Binding-site contacts:
Ligand atom C2 contacts residue PHE214 of chain 6.B at 3.6 Å (hydrophobic).
Ligand atom C17 contacts residue ALA24 of chain 10.E at 3.7 Å (hydrophobic).
Ligand atom CL2 contacts residue ALA24 of chain 10.E at 3.5 Å.
Ligand atom C16 contacts residue TYR136 of chain 6.B at 3.8 Å (hydrophobic).
Ligand atom C17 contacts residue TYR136 of chain 6.B at 3.7 Å (hydrophobic).
Ligand atom C12 contacts residue PHE111 of chain 6.B at 3.8 Å (hydrophobic).
Ligand atom C19 contacts residue LEU217 of chain 6.B at 3.8 Å (hydrophobic).
Ligand atom C21 contacts residue SER105 of chain 6.B at 3.8 Å.
Ligand atom C16 contacts residue ALA24 of chain 10.E at 3.8 Å (hydrophobic).
Ligand atom O3 contacts residue TYR89 of chain 6.B at 3.6 Å.
Ligand atom CL3 contacts residue LEU217 of chain 6.B at 3.8 Å.
Ligand atom C11 contacts residue ILE87 of chain 6.B at 3.8 Å (hydrophobic).
Ligand atom C13 contacts residue ILE87 of chain 6.B at 3.7 Å (hydrophobic).
Ligand atom O1 contacts residue ILE87 of chain 6.B at 3.7 Å.
Ligand atom CL2 contacts residue TYR136 of chain 6.B at 3.6 Å.
Ligand atom C12 contacts residue ILE87 of chain 6.B at 3.8 Å (hydrophobic).
Ligand atom CL3 contacts residue PHE111 of chain 6.B at 3.8 Å.
Ligand atom C6 contacts residue TYR89 of chain 6.B at 3.7 Å (hydrophobic).
Ligand atom CL2 contacts residue ILE25 of chain 10.E at 3.4 Å.
Ligand atom C20 contacts residue LEU217 of chain 6.B at 3.8 Å (hydrophobic).
Ligand atom O1 contacts residue PHE214 of chain 6.B at 3.8 Å.
Ligand atom C9 contacts residue VAL176 of chain 6.B at 3.6 Å (hydrophobic).
Ligand atom O1 contacts residue MET109 of chain 6.B at 3.7 Å.
Ligand atom C5 contacts residue TYR89 of chain 6.B at 3.5 Å (hydrophobic).
Ligand atom C8 contacts residue MET109 of chain 6.B at 3.4 Å (hydrophobic).
Ligand atom C3 contacts residue MET109 of chain 6.B at 3.7 Å (hydrophobic).
Ligand atom C7 contacts residue PHE214 of chain 6.B at 3.5 Å (hydrophobic).
Ligand atom C13 contacts residue PHE111 of chain 6.B at 3.7 Å (hydrophobic).
Ligand atom C10 contacts residue TYR136 of chain 6.B at 3.5 Å (hydrophobic).
Ligand atom C1 contacts residue TYR182 of chain 6.B at 3.8 Å (hydrophobic).
Ligand atom O2 contacts residue VAL173 of chain 6.B at 3.4 Å.
Ligand atom C20 contacts residue ILE171 of chain 6.B at 3.8 Å (hydrophobic).
Ligand atom C13 contacts residue MET109 of chain 6.B at 3.4 Å (hydrophobic).
Ligand atom C9 contacts residue PHE214 of chain 6.B at 3.7 Å (hydrophobic).
Ligand atom C14 contacts residue TYR136 of chain 6.B at 3.5 Å (hydrophobic).
Ligand atom C21 contacts residue HIS184 of chain 6.B at 3.6 Å.
Ligand atom C21 contacts residue TYR182 of chain 6.B at 3.8 Å (hydrophobic).
Ligand atom C7 contacts residue MET109 of chain 6.B at 3.3 Å (hydrophobic).
Ligand atom C4 contacts residue MET109 of chain 6.B at 3.8 Å (hydrophobic).
Ligand atom O3 contacts residue PHE107 of chain 6.B at 3.6 Å.

Sequence of chain 6.B:
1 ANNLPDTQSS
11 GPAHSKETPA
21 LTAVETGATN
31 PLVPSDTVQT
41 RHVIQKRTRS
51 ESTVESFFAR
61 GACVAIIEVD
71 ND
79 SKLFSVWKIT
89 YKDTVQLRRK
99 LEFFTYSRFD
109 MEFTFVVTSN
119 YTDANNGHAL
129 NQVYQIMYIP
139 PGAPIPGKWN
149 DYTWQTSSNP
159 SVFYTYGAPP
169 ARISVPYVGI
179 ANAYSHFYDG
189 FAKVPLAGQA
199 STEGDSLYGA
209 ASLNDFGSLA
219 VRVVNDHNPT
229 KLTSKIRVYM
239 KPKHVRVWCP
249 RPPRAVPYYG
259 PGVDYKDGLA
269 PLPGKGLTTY

Sequence of chain 10.E:
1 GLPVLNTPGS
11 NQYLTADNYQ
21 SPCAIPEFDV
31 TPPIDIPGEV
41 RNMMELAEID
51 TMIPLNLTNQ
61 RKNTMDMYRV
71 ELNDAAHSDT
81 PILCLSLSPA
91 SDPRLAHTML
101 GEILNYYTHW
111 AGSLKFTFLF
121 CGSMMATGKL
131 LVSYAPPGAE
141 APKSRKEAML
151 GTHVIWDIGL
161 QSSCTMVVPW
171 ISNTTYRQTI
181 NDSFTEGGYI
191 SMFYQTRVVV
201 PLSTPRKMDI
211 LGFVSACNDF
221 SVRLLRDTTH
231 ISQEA

The small molecule below binds the protein below.
Small molecule (SMILES): COc1ccc(OCc2ccc(COc3c(Cl)cccc3Cl)cc2)c(Cl)c1